Binding-site contacts:
Ligand atom C37 contacts residue IM11 of chain 1.D at 3.9 Å.
Ligand atom C16 contacts residue MET46 of chain 1.A at 3.4 Å (hydrophobic).
Ligand atom C20 contacts residue ASP29 of chain 1.A at 3.8 Å.
Ligand atom N30 contacts residue GLY48 of chain 1.A at 2.9 Å (h-bond).
Ligand atom C19 contacts residue ASP29 of chain 1.A at 3.3 Å.
Ligand atom C28 contacts residue GLY48 of chain 1.A at 3.4 Å.
Ligand atom C34 contacts residue ILE47 of chain 1.A at 3.9 Å (hydrophobic).
Ligand atom C2 contacts residue ASP30 of chain 1.A at 3.2 Å.
Ligand atom O7 contacts residue ASP30 of chain 1.A at 3.0 Å (salt-bridge).
Ligand atom C38 contacts residue GLY27 of chain 1.A at 3.6 Å.
Ligand atom N8 contacts residue ASP30 of chain 1.A at 3.8 Å.
Ligand atom C23 contacts residue ARG8 of chain 1.B at 3.5 Å.
Ligand atom C20 contacts residue GLY48 of chain 1.A at 3.2 Å.
Ligand atom O7 contacts residue LYS45 of chain 1.A at 3.0 Å (salt-bridge).
Ligand atom O5 contacts residue ASP30 of chain 1.A at 3.5 Å (salt-bridge).
Ligand atom C15 contacts residue MET46 of chain 1.A at 3.0 Å (hydrophobic).
Ligand atom O29 contacts residue ASP30 of chain 1.A at 3.9 Å.
Ligand atom C6 contacts residue ASP30 of chain 1.A at 3.2 Å.
Ligand atom C24 contacts residue VAL82 of chain 1.B at 3.9 Å (hydrophobic).
Ligand atom C21 contacts residue ARG8 of chain 1.B at 3.3 Å.
Ligand atom O18 contacts residue ILE47 of chain 1.A at 3.3 Å.
Ligand atom O5 contacts residue LYS45 of chain 1.A at 3.1 Å (salt-bridge).
Ligand atom N36 contacts residue ILE50 of chain 1.B at 3.7 Å.
Ligand atom C38 contacts residue IM11 of chain 1.D at 3.9 Å.
Ligand atom C24 contacts residue LEU23 of chain 1.B at 3.7 Å (hydrophobic).
Ligand atom C27 contacts residue GLY48 of chain 1.A at 3.6 Å.
Ligand atom C21 contacts residue ASP29 of chain 1.A at 3.5 Å.
Ligand atom C6 contacts residue LYS45 of chain 1.A at 3.4 Å.
Ligand atom C1 contacts residue ASP30 of chain 1.A at 3.7 Å.
Ligand atom C22 contacts residue ARG8 of chain 1.B at 3.8 Å.
Ligand atom O29 contacts residue ALA28 of chain 1.A at 3.9 Å.
Ligand atom N39 contacts residue GLY27 of chain 1.A at 2.8 Å (h-bond).
Ligand atom C17 contacts residue ASP30 of chain 1.A at 3.7 Å.
Ligand atom O29 contacts residue ASP29 of chain 1.A at 2.9 Å (salt-bridge).
Ligand atom O7 contacts residue ILE47 of chain 1.A at 3.4 Å.
Ligand atom C4 contacts residue ASP30 of chain 1.A at 3.3 Å.
Ligand atom C35 contacts residue GLY27 of chain 1.A at 3.9 Å.
Ligand atom N36 contacts residue GLY49 of chain 1.A at 3.6 Å.
Ligand atom O18 contacts residue GLY48 of chain 1.A at 3.1 Å (h-bond).
Ligand atom C31 contacts residue ALA28 of chain 1.A at 3.8 Å (hydrophobic).

The protein below binds the small molecule below.
Small molecule (SMILES): CC(C)[C@H](NC(=O)[C@H](Cc1ccccc1)C[C@H](O)[C@H](Cc1ccccc1)NC(=O)OC(C)(C)C)c1ncc[nH]1

Sequence of chain 1.A:
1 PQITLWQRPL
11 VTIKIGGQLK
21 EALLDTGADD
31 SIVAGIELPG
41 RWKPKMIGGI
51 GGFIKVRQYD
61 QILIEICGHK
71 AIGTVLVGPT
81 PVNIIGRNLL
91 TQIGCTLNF

Sequence of chain 1.B:
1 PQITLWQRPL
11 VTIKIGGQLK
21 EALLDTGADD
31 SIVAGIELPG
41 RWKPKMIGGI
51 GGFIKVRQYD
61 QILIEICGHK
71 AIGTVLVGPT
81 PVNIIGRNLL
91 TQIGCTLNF